The protein below binds the small molecule below.
Small molecule (SMILES): CC(=O)CC(=O)O

Binding-site contacts:
Ligand atom O3 contacts residue PCT1 of chain 1.G at 3.5 Å (h-bond).
Ligand atom C3 contacts residue PCT1 of chain 1.G at 3.7 Å.
Ligand atom C4 contacts residue ARG167 of chain 1.A at 3.3 Å.
Ligand atom O3 contacts residue LYS84 of chain 2.A at 4.1 Å.
Ligand atom O4 contacts residue ARG229 of chain 1.A at 3.3 Å (salt-bridge).
Ligand atom O5 contacts residue LYS84 of chain 2.A at 3.2 Å.
Ligand atom O5 contacts residue ARG229 of chain 1.A at 2.9 Å (salt-bridge).
Ligand atom C1 contacts residue PRO268 of chain 1.A at 3.6 Å (hydrophobic).
Ligand atom C2 contacts residue LYS84 of chain 2.A at 4.3 Å.
Ligand atom O5 contacts residue PRO268 of chain 1.A at 3.7 Å.
Ligand atom O5 contacts residue GLN231 of chain 1.A at 3.4 Å (h-bond).
Ligand atom C1 contacts residue GLN231 of chain 1.A at 3.6 Å.
Ligand atom C1 contacts residue LYS84 of chain 2.A at 4.1 Å.
Ligand atom C2 contacts residue PRO268 of chain 1.A at 4.0 Å (hydrophobic).
Ligand atom C3 contacts residue THR168 of chain 1.A at 4.4 Å.
Ligand atom O3 contacts residue ARG105 of chain 1.A at 4.0 Å.
Ligand atom O4 contacts residue PRO268 of chain 1.A at 3.8 Å.
Ligand atom O3 contacts residue ARG167 of chain 1.A at 2.7 Å (salt-bridge).
Ligand atom C3 contacts residue GLN231 of chain 1.A at 4.5 Å.
Ligand atom C4 contacts residue HIS134 of chain 1.A at 3.8 Å.
Ligand atom C2 contacts residue PCT1 of chain 1.G at 3.5 Å.
Ligand atom C1 contacts residue ARG229 of chain 1.A at 3.5 Å.
Ligand atom C4 contacts residue PCT1 of chain 1.G at 4.0 Å.
Ligand atom C3 contacts residue ARG167 of chain 1.A at 3.7 Å.
Ligand atom C1 contacts residue LEU267 of chain 1.A at 3.7 Å (hydrophobic).
Ligand atom O4 contacts residue LEU267 of chain 1.A at 3.7 Å.
Ligand atom O4 contacts residue GLN231 of chain 1.A at 3.3 Å (h-bond).
Ligand atom C4 contacts residue THR168 of chain 1.A at 3.3 Å.
Ligand atom C2 contacts residue LEU267 of chain 1.A at 3.4 Å (hydrophobic).
Ligand atom C3 contacts residue HIS134 of chain 1.A at 4.4 Å.

Sequence of chain 2.A:
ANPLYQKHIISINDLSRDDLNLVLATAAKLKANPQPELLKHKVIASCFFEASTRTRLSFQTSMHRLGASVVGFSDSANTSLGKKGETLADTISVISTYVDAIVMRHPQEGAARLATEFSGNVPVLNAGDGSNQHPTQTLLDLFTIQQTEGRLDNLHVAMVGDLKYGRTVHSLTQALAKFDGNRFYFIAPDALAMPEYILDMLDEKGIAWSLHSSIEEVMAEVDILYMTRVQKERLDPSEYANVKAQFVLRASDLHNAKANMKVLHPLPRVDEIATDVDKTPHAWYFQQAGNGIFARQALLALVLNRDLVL

Sequence of chain 1.A:
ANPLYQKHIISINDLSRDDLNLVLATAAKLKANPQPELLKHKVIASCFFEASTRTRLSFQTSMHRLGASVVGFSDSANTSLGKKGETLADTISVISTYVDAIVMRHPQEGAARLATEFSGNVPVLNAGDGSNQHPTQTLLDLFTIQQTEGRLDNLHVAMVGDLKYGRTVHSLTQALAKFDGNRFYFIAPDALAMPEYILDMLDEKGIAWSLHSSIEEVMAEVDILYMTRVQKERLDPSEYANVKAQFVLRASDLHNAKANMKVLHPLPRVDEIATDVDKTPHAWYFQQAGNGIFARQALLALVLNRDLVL